Binding-site contacts:
Ligand atom C27 contacts residue SER333 of chain 1.C at 3.7 Å.
Ligand atom C9 contacts residue LEU323 of chain 1.C at 3.7 Å (hydrophobic).
Ligand atom C28 contacts residue ASP277 of chain 1.C at 3.6 Å.
Ligand atom C25 contacts residue ILE196 of chain 1.C at 3.4 Å (hydrophobic).
Ligand atom C14 contacts residue LYS219 of chain 1.C at 3.2 Å.
Ligand atom C25 contacts residue GLY197 of chain 1.C at 3.4 Å.
Ligand atom O5 contacts residue MET273 of chain 1.C at 2.6 Å (h-bond).
Ligand atom C8 contacts residue ALA217 of chain 1.C at 3.8 Å (hydrophobic).
Ligand atom C4 contacts residue MET273 of chain 1.C at 3.4 Å (hydrophobic).
Ligand atom C2 contacts residue ASN477 of chain 1.C at 3.7 Å.
Ligand atom C7 contacts residue LEU323 of chain 1.C at 3.4 Å (hydrophobic).
Ligand atom C8 contacts residue ASP271 of chain 1.C at 3.6 Å.
Ligand atom N1 contacts residue ASP271 of chain 1.C at 2.6 Å (salt-bridge).
Ligand atom C3 contacts residue MET273 of chain 1.C at 3.7 Å (hydrophobic).
Ligand atom C13 contacts residue LEU270 of chain 1.C at 3.5 Å (hydrophobic).
Ligand atom C26 contacts residue ARG198 of chain 1.C at 3.7 Å.
Ligand atom N2 contacts residue VAL204 of chain 1.C at 3.5 Å.
Ligand atom N1 contacts residue ALA217 of chain 1.C at 3.4 Å.
Ligand atom O5 contacts residue LEU272 of chain 1.C at 3.6 Å.
Ligand atom C5 contacts residue ILE196 of chain 1.C at 3.4 Å (hydrophobic).
Ligand atom C6 contacts residue ILE196 of chain 1.C at 3.7 Å (hydrophobic).
Ligand atom N1 contacts residue LEU323 of chain 1.C at 3.8 Å.
Ligand atom C8 contacts residue MET273 of chain 1.C at 3.5 Å (hydrophobic).
Ligand atom C20 contacts residue ILE196 of chain 1.C at 3.7 Å (hydrophobic).
Ligand atom C16 contacts residue VAL204 of chain 1.C at 3.7 Å (hydrophobic).
Ligand atom C17 contacts residue VAL204 of chain 1.C at 3.4 Å (hydrophobic).
Ligand atom N1 contacts residue MET273 of chain 1.C at 3.8 Å.
Ligand atom C15 contacts residue ASP334 of chain 1.C at 3.7 Å.
Ligand atom C4 contacts residue ILE196 of chain 1.C at 3.5 Å (hydrophobic).
Ligand atom N4 contacts residue ASP277 of chain 1.C at 3.8 Å.
Ligand atom C2 contacts residue ALA478 of chain 1.C at 3.6 Å (hydrophobic).
Ligand atom C18 contacts residue VAL204 of chain 1.C at 3.8 Å (hydrophobic).
Ligand atom O4 contacts residue GLY197 of chain 1.C at 2.9 Å.
Ligand atom C1 contacts residue ILE196 of chain 1.C at 3.1 Å (hydrophobic).
Ligand atom C15 contacts residue LYS219 of chain 1.C at 3.2 Å.
Ligand atom C8 contacts residue LEU323 of chain 1.C at 3.6 Å (hydrophobic).
Ligand atom C9 contacts residue ASP271 of chain 1.C at 3.6 Å.
Ligand atom C10 contacts residue LEU323 of chain 1.C at 3.5 Å (hydrophobic).
Ligand atom C9 contacts residue ALA217 of chain 1.C at 3.8 Å (hydrophobic).
Ligand atom C26 contacts residue VAL204 of chain 1.C at 3.4 Å (hydrophobic).

A protein and the small-molecule ligand that binds it are described below.
Small molecule (SMILES): CN[C@@H]1C[C@H]2O[C@@](C)([C@@H]1OC)n1c3ccccc3c3c4c(c5c6ccccc6n2c5c31)C(=O)NC4

Sequence of chain 1.C:
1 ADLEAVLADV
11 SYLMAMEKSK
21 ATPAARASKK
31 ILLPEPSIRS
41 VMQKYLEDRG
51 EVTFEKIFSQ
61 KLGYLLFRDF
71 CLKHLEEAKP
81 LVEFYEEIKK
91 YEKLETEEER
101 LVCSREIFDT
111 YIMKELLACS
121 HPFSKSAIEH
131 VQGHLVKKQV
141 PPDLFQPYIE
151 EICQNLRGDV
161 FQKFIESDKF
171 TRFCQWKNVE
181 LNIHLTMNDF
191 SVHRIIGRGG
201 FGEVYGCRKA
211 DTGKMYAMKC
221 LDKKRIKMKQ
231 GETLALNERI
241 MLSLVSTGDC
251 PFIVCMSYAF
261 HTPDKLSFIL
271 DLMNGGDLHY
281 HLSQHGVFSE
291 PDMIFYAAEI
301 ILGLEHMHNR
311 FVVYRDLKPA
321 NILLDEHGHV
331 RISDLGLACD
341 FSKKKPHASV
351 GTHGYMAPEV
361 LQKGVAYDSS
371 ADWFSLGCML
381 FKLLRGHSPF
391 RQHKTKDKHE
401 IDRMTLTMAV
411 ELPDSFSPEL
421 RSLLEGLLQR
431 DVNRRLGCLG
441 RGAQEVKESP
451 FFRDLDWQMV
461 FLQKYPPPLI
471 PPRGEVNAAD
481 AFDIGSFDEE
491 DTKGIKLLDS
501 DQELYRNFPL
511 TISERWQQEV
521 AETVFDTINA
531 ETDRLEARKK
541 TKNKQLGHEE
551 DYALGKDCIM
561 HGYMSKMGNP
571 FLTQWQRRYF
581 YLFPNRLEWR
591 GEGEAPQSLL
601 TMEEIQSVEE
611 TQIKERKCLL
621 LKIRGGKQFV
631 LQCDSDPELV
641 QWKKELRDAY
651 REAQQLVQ